Binding-site contacts:
Ligand atom C1 contacts residue LEU102 of chain 10.B at 3.7 Å (hydrophobic).
Ligand atom C2 contacts residue LEU102 of chain 10.B at 3.4 Å (hydrophobic).
Ligand atom CL contacts residue MET74 of chain 10.B at 3.3 Å.
Ligand atom C18 contacts residue MET74 of chain 10.B at 3.7 Å (hydrophobic).
Ligand atom N12 contacts residue MET74 of chain 10.B at 3.7 Å.
Ligand atom C1 contacts residue VAL135 of chain 8.B at 3.6 Å (hydrophobic).
Ligand atom CL contacts residue GLY9 of chain 10.B at 3.5 Å.
Ligand atom C21 contacts residue SER39 of chain 10.B at 3.6 Å.
Ligand atom O11 contacts residue GLU134 of chain 8.B at 2.8 Å.
Ligand atom N7 contacts residue GLU134 of chain 8.B at 3.2 Å (salt-bridge).
Ligand atom N9 contacts residue MET74 of chain 10.B at 2.9 Å (h-bond).
Ligand atom C2 contacts residue LEU131 of chain 8.B at 3.7 Å (hydrophobic).
Ligand atom N23 contacts residue SER39 of chain 10.B at 2.9 Å (h-bond).
Ligand atom C3 contacts residue GLU134 of chain 8.B at 3.3 Å.
Ligand atom C13 contacts residue ASP72 of chain 10.B at 3.6 Å.
Ligand atom C10 contacts residue LEU102 of chain 10.B at 3.7 Å (hydrophobic).
Ligand atom C10 contacts residue VAL135 of chain 8.B at 3.7 Å (hydrophobic).
Ligand atom N9 contacts residue LEU73 of chain 10.B at 3.4 Å.
Ligand atom C18 contacts residue ALA37 of chain 10.B at 3.4 Å (hydrophobic).
Ligand atom N23 contacts residue ALA38 of chain 10.B at 3.5 Å (h-bond).
Ligand atom C10 contacts residue MET105 of chain 10.B at 3.3 Å (hydrophobic).
Ligand atom C17 contacts residue MET74 of chain 10.B at 3.7 Å (hydrophobic).
Ligand atom C17 contacts residue ALA37 of chain 10.B at 3.4 Å (hydrophobic).
Ligand atom C19 contacts residue ALA37 of chain 10.B at 3.7 Å (hydrophobic).
Ligand atom C13 contacts residue SO41 of chain 10.H at 3.6 Å.
Ligand atom C21 contacts residue SO41 of chain 10.H at 3.2 Å.
Ligand atom C10 contacts residue ASN106 of chain 10.B at 3.5 Å.
Ligand atom C19 contacts residue SER39 of chain 10.B at 3.6 Å.
Ligand atom C14 contacts residue SER71 of chain 10.B at 3.7 Å.
Ligand atom C15 contacts residue SO41 of chain 10.H at 3.4 Å.
Ligand atom C20 contacts residue SER39 of chain 10.B at 3.1 Å.
Ligand atom C14 contacts residue ASP72 of chain 10.B at 3.1 Å.
Ligand atom C14 contacts residue PHE70 of chain 10.B at 3.7 Å (hydrophobic).
Ligand atom N12 contacts residue ASP72 of chain 10.B at 2.9 Å (salt-bridge).
Ligand atom N23 contacts residue SO41 of chain 10.H at 3.1 Å (h-bond).
Ligand atom C15 contacts residue SER39 of chain 10.B at 3.7 Å.
Ligand atom CL contacts residue SO41 of chain 10.J at 3.5 Å.
Ligand atom C16 contacts residue ALA37 of chain 10.B at 3.6 Å (hydrophobic).
Ligand atom N6 contacts residue LEU73 of chain 10.B at 3.7 Å.
Ligand atom C19 contacts residue SO41 of chain 10.J at 3.4 Å.

Sequence of chain 10.B:
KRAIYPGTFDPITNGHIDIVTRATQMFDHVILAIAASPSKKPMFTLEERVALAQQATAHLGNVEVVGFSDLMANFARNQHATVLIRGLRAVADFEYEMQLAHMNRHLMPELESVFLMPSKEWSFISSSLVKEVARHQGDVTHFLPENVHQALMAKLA

A small-molecule ligand and the protein it binds are described below.
Small molecule (SMILES): CC1=Nc2nc(N[C@H](CC#N)c3cccc(Cl)c3)nn2C(=O)C1

Sequence of chain 8.B:
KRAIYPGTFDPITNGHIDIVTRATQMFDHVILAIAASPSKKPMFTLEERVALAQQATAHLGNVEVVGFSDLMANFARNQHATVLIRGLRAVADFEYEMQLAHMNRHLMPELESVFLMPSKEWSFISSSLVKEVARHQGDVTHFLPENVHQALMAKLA